Binding-site contacts:
Ligand atom C8 contacts residue ASN801 of chain 1.A at 3.2 Å.
Ligand atom O5 contacts residue GLN804 of chain 1.A at 4.3 Å.
Ligand atom C1 contacts residue SER803 of chain 1.A at 3.2 Å.
Ligand atom N2 contacts residue SER803 of chain 1.A at 3.9 Å.
Ligand atom O5 contacts residue ASN801 of chain 1.A at 4.4 Å.
Ligand atom N2 contacts residue ASN801 of chain 1.A at 2.7 Å (h-bond).
Ligand atom C1 contacts residue ASN801 of chain 1.A at 3.3 Å.
Ligand atom C7 contacts residue ASN801 of chain 1.A at 3.2 Å.
Ligand atom O5 contacts residue SER803 of chain 1.A at 4.2 Å.
Ligand atom C2 contacts residue SER803 of chain 1.A at 4.2 Å.
Ligand atom C2 contacts residue ASN801 of chain 1.A at 3.1 Å.
Ligand atom C1 contacts residue GLN804 of chain 1.A at 4.5 Å.
Ligand atom O7 contacts residue ASN801 of chain 1.A at 3.8 Å.

Sequence of chain 1.A:
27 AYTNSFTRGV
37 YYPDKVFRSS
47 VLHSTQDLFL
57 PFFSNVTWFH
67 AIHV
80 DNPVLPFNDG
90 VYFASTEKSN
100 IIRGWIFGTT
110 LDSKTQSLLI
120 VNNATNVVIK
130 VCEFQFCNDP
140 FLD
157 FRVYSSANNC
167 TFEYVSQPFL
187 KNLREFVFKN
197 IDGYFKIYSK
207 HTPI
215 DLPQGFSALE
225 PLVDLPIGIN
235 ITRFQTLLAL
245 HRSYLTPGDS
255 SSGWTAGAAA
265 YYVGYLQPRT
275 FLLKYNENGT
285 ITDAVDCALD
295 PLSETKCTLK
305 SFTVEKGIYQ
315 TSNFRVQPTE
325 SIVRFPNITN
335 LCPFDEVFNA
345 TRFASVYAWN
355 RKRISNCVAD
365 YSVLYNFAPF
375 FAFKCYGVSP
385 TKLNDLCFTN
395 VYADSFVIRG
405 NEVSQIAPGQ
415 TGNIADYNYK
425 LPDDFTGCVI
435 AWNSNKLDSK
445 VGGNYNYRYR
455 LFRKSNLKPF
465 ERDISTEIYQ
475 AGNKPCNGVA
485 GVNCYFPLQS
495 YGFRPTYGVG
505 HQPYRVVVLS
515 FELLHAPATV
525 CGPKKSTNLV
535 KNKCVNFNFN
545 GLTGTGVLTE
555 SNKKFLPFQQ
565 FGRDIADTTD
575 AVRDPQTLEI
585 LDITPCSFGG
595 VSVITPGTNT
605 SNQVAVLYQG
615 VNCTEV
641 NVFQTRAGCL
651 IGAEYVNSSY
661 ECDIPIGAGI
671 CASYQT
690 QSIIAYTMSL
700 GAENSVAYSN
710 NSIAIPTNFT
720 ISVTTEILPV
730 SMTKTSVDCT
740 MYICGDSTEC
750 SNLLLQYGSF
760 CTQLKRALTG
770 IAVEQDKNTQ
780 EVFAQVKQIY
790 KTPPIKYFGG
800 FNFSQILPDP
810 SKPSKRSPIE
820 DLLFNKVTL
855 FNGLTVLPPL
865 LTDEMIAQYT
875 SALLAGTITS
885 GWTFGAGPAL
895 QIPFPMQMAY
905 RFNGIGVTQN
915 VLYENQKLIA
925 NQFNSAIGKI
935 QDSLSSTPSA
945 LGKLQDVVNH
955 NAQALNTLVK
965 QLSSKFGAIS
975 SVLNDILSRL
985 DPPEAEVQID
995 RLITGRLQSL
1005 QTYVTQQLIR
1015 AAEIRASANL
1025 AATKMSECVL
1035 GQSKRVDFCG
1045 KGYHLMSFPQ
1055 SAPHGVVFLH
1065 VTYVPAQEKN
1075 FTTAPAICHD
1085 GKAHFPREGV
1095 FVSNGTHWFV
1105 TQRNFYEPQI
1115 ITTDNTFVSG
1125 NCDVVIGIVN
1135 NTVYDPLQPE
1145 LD

This small molecule binds to this protein.
Small molecule (SMILES): CC(=O)N[C@@H]1[C@@H](O)[C@H](O)[C@@H](CO)O[C@H]1O